This protein binds this small molecule.
Small molecule (SMILES): CC(=O)N[C@@H]1[C@@H](O)[C@H](O)[C@@H](CO)O[C@H]1O

Sequence of chain 1.F:
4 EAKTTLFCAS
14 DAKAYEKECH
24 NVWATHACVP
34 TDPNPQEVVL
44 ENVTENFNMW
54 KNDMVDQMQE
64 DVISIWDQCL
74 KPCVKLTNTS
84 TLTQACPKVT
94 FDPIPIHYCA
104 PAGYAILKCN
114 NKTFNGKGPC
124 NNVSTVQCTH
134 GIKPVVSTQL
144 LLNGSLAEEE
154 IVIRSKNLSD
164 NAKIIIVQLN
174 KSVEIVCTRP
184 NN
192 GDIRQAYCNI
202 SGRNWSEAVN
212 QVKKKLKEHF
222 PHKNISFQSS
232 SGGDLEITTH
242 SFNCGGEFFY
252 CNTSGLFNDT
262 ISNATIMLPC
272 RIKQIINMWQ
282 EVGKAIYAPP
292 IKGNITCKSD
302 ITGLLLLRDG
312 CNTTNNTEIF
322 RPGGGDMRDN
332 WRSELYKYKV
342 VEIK

Binding-site contacts:
Ligand atom O6 contacts residue SER255 of chain 1.F at 3.6 Å.
Ligand atom O5 contacts residue ASN253 of chain 1.F at 2.4 Å (h-bond).
Ligand atom C4 contacts residue ASN253 of chain 1.F at 4.2 Å.
Ligand atom C3 contacts residue ASN253 of chain 1.F at 3.8 Å.
Ligand atom N2 contacts residue SER255 of chain 1.F at 4.5 Å.
Ligand atom C8 contacts residue THR240 of chain 1.F at 3.6 Å.
Ligand atom C1 contacts residue ASN253 of chain 1.F at 1.4 Å.
Ligand atom N2 contacts residue ASN253 of chain 1.F at 2.9 Å (h-bond).
Ligand atom O7 contacts residue ASN253 of chain 1.F at 3.4 Å (h-bond).
Ligand atom C2 contacts residue SER255 of chain 1.F at 3.9 Å.
Ligand atom C8 contacts residue THR239 of chain 1.F at 4.0 Å.
Ligand atom C2 contacts residue ASN253 of chain 1.F at 2.5 Å.
Ligand atom C5 contacts residue SER255 of chain 1.F at 2.9 Å.
Ligand atom O5 contacts residue SER255 of chain 1.F at 2.9 Å (h-bond).
Ligand atom C8 contacts residue ASN253 of chain 1.F at 4.5 Å.
Ligand atom C3 contacts residue SER255 of chain 1.F at 3.9 Å.
Ligand atom C6 contacts residue SER255 of chain 1.F at 3.8 Å.
Ligand atom C5 contacts residue ASN253 of chain 1.F at 3.7 Å.
Ligand atom C7 contacts residue THR240 of chain 1.F at 4.3 Å.
Ligand atom C4 contacts residue SER255 of chain 1.F at 3.9 Å.
Ligand atom C1 contacts residue SER255 of chain 1.F at 2.8 Å.
Ligand atom C8 contacts residue LEU236 of chain 1.F at 3.8 Å (hydrophobic).
Ligand atom C7 contacts residue ASN253 of chain 1.F at 3.3 Å.